Sequence of chain 1.W:
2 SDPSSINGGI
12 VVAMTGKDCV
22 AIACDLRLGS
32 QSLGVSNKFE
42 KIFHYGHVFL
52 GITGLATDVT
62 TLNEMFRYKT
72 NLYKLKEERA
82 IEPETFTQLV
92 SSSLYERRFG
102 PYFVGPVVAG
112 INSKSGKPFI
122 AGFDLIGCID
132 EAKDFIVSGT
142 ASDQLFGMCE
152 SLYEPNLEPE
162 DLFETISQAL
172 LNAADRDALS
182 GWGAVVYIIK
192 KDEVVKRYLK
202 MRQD

Sequence of chain 1.V:
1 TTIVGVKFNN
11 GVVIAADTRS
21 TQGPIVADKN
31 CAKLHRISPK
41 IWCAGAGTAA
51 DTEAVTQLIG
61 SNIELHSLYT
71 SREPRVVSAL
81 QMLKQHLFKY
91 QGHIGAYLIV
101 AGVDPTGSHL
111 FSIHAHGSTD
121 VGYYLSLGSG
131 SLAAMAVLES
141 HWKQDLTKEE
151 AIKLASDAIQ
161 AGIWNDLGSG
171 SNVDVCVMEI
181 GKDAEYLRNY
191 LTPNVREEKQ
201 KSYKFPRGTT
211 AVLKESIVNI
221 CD

Binding-site contacts:
Ligand atom N22 contacts residue THR1 of chain 1.V at 3.7 Å.
Ligand atom C4 contacts residue CYS31 of chain 1.V at 3.5 Å (hydrophobic).
Ligand atom C24 contacts residue GLY47 of chain 1.V at 3.4 Å.
Ligand atom C11 contacts residue THR1 of chain 1.V at 2.5 Å.
Ligand atom C27 contacts residue ASP125 of chain 1.W at 3.5 Å.
Ligand atom C42 contacts residue GLY47 of chain 1.V at 3.4 Å.
Ligand atom C2 contacts residue THR52 of chain 1.V at 3.5 Å.
Ligand atom C23 contacts residue GLY47 of chain 1.V at 3.6 Å.
Ligand atom O39 contacts residue ALA49 of chain 1.V at 3.6 Å (h-bond).
Ligand atom O49 contacts residue THR21 of chain 1.V at 3.0 Å (h-bond).
Ligand atom N25 contacts residue THR21 of chain 1.V at 3.1 Å (h-bond).
Ligand atom C9 contacts residue THR1 of chain 1.V at 1.4 Å.
Ligand atom O13 contacts residue GLY168 of chain 1.V at 3.3 Å (h-bond).
Ligand atom O49 contacts residue SER20 of chain 1.V at 3.1 Å (h-bond).
Ligand atom C11 contacts residue ARG19 of chain 1.V at 3.1 Å.
Ligand atom N22 contacts residue GLY47 of chain 1.V at 2.8 Å (h-bond).
Ligand atom C10 contacts residue THR1 of chain 1.V at 1.5 Å.
Ligand atom C29 contacts residue ASP125 of chain 1.W at 3.5 Å.
Ligand atom O13 contacts residue THR1 of chain 1.V at 2.8 Å (h-bond).
Ligand atom C8 contacts residue THR1 of chain 1.V at 2.4 Å.
Ligand atom O21 contacts residue GLY47 of chain 1.V at 2.8 Å (h-bond).
Ligand atom C24 contacts residue THR21 of chain 1.V at 3.7 Å.
Ligand atom C38 contacts residue ASP125 of chain 1.W at 3.4 Å.
Ligand atom C33 contacts residue ILE127 of chain 1.W at 3.7 Å (hydrophobic).
Ligand atom C4 contacts residue ALA49 of chain 1.V at 3.7 Å (hydrophobic).
Ligand atom C11 contacts residue GLY168 of chain 1.V at 3.3 Å.
Ligand atom C12 contacts residue THR1 of chain 1.V at 2.5 Å.
Ligand atom O13 contacts residue THR21 of chain 1.V at 3.6 Å (h-bond).
Ligand atom C7 contacts residue GLY47 of chain 1.V at 3.6 Å.
Ligand atom N28 contacts residue ASP125 of chain 1.W at 2.6 Å (salt-bridge).
Ligand atom C7 contacts residue THR1 of chain 1.V at 2.7 Å.
Ligand atom O21 contacts residue THR1 of chain 1.V at 2.4 Å (h-bond).
Ligand atom O21 contacts residue ALA46 of chain 1.V at 3.7 Å.
Ligand atom O13 contacts residue SER129 of chain 1.V at 3.7 Å.
Ligand atom C10 contacts residue GLY168 of chain 1.V at 3.7 Å.
Ligand atom C30 contacts residue ASP125 of chain 1.W at 3.5 Å.
Ligand atom C1 contacts residue THR52 of chain 1.V at 3.3 Å.
Ligand atom C32 contacts residue ILE127 of chain 1.W at 3.6 Å (hydrophobic).
Ligand atom C11 contacts residue LYS33 of chain 1.V at 3.5 Å.
Ligand atom C40 contacts residue THR21 of chain 1.V at 3.4 Å.

The small molecule below binds the protein below.
Small molecule (SMILES): COc1ccc(C[C@H](NC(=O)[C@H](C)NC(=O)CN2CCOCC2)C(=O)N[C@@H](Cc2ccccc2)[C@@H](O)[C@H](C)CO)cc1